Sequence of chain 1.F:
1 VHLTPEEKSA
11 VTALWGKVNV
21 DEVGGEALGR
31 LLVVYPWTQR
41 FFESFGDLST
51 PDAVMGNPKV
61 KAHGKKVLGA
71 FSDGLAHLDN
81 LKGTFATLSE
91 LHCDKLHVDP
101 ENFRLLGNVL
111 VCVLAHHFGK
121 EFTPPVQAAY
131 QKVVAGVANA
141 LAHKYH

Sequence of chain 1.H:
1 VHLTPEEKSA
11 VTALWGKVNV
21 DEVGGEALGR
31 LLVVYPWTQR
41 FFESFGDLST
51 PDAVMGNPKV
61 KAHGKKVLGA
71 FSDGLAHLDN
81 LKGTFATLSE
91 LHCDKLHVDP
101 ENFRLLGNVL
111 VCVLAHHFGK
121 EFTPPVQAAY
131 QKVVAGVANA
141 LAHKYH

A small-molecule ligand and the protein it binds are described below.
Small molecule (SMILES): O=CC=CC=O

Binding-site contacts:
Ligand atom O3 contacts residue VAL1 of chain 1.H at 3.7 Å.
Ligand atom C1 contacts residue LYS82 of chain 1.F at 3.5 Å.
Ligand atom C5 contacts residue LYS82 of chain 1.H at 3.4 Å.
Ligand atom C2 contacts residue LYS82 of chain 1.H at 1.5 Å.
Ligand atom C1 contacts residue LYS82 of chain 1.H at 2.2 Å.
Ligand atom O3 contacts residue LYS82 of chain 1.H at 2.6 Å (salt-bridge).
Ligand atom C7 contacts residue LYS82 of chain 1.F at 1.4 Å.
Ligand atom O8 contacts residue VAL1 of chain 1.F at 4.5 Å.
Ligand atom C5 contacts residue LYS82 of chain 1.F at 2.2 Å.
Ligand atom O8 contacts residue LYS82 of chain 1.F at 2.5 Å (salt-bridge).